The small molecule below binds the protein below.
Small molecule (SMILES): CCC[C@H](N)C(=O)N[C@@H](/C=C/CN=C(N)N)C(=O)N[C@@H](CCCN=C(N)N)C(=O)N[C@@H](CCCCN)C(=O)N[C@@H](COP(=O)(O)O)C(=O)N[C@H](C(=O)O)C(C)C

Binding-site contacts:
Ligand atom O3P contacts residue ARG134 of chain 1.A at 2.8 Å (salt-bridge).
Ligand atom C contacts residue ASN231 of chain 1.A at 3.6 Å.
Ligand atom CG1 contacts residue GLY176 of chain 1.A at 3.4 Å.
Ligand atom NH2 contacts residue GLU187 of chain 1.A at 3.0 Å (salt-bridge).
Ligand atom CA contacts residue LEU179 of chain 1.A at 3.7 Å (hydrophobic).
Ligand atom C contacts residue LEU179 of chain 1.A at 3.7 Å (hydrophobic).
Ligand atom NH2 contacts residue ARG134 of chain 1.A at 3.6 Å (salt-bridge).
Ligand atom O3P contacts residue LYS54 of chain 1.A at 2.7 Å (salt-bridge).
Ligand atom NH1 contacts residue ARG65 of chain 1.A at 3.5 Å (salt-bridge).
Ligand atom N contacts residue LEU234 of chain 1.A at 3.7 Å.
Ligand atom CA contacts residue ASN180 of chain 1.A at 3.4 Å.
Ligand atom CA contacts residue ASN231 of chain 1.A at 3.4 Å.
Ligand atom O1P contacts residue ARG61 of chain 1.A at 2.9 Å (salt-bridge).
Ligand atom P contacts residue ARG61 of chain 1.A at 3.6 Å.
Ligand atom NH2 contacts residue ARG65 of chain 1.A at 3.5 Å.
Ligand atom O contacts residue LYS127 of chain 1.A at 2.8 Å (salt-bridge).
Ligand atom NZ contacts residue ASP230 of chain 1.A at 2.8 Å (salt-bridge).
Ligand atom NE contacts residue GLU187 of chain 1.A at 2.7 Å (salt-bridge).
Ligand atom O2P contacts residue ARG61 of chain 1.A at 2.8 Å (salt-bridge).
Ligand atom CB contacts residue ASN180 of chain 1.A at 3.4 Å.
Ligand atom NH2 contacts residue VAL183 of chain 1.A at 3.5 Å.
Ligand atom O contacts residue VAL183 of chain 1.A at 3.2 Å.
Ligand atom C contacts residue ASN180 of chain 1.A at 3.6 Å.
Ligand atom O contacts residue ASN180 of chain 1.A at 2.7 Å (h-bond).
Ligand atom P contacts residue LYS54 of chain 1.A at 3.4 Å.
Ligand atom O contacts residue ASN231 of chain 1.A at 2.9 Å (h-bond).
Ligand atom NH2 contacts residue ARG61 of chain 1.A at 3.5 Å (salt-bridge).
Ligand atom CD contacts residue GLU187 of chain 1.A at 3.4 Å.
Ligand atom CZ contacts residue GLU187 of chain 1.A at 3.5 Å.
Ligand atom O2P contacts residue LYS54 of chain 1.A at 3.2 Å (salt-bridge).
Ligand atom N contacts residue ASN231 of chain 1.A at 2.8 Å (h-bond).
Ligand atom CB contacts residue ASN231 of chain 1.A at 3.7 Å.
Ligand atom C contacts residue LYS127 of chain 1.A at 3.7 Å.
Ligand atom O1P contacts residue ARG134 of chain 1.A at 2.7 Å (salt-bridge).
Ligand atom N contacts residue ASN180 of chain 1.A at 2.9 Å (h-bond).
Ligand atom O3P contacts residue TYR135 of chain 1.A at 2.6 Å (h-bond).
Ligand atom CB contacts residue ASN231 of chain 1.A at 3.6 Å.
Ligand atom CZ contacts residue VAL183 of chain 1.A at 3.6 Å (hydrophobic).
Ligand atom O contacts residue LYS54 of chain 1.A at 3.5 Å.
Ligand atom CZ contacts residue ARG65 of chain 1.A at 3.5 Å.

Sequence of chain 1.A:
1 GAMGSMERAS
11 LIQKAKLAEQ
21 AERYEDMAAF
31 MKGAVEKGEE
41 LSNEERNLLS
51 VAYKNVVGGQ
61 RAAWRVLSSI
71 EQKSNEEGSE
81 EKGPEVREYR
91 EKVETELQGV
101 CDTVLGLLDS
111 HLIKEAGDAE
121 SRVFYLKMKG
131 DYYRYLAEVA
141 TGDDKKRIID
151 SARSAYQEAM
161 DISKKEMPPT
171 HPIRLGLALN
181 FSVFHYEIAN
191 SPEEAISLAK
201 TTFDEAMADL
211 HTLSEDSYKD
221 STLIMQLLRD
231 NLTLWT